A protein and the small-molecule ligand that binds it are described below.
Small molecule (SMILES): CC[C@H](C)[C@H](NC(=O)[C@H](CC(N)=O)NC(=O)[C@@H](NC(=O)[C@H](Cc1ccccc1)NC(=O)[C@H](Cc1ccccc1)NC(=O)[C@H](CCSC)NC=O)[C@@H](C)CC)C(=O)N[C@@H](CC(C)C)C(=O)O

Binding-site contacts:
Ligand atom CD1 contacts residue TRP97 of chain 1.D at 3.4 Å (hydrophobic).
Ligand atom C contacts residue THR143 of chain 1.D at 3.7 Å.
Ligand atom O1 contacts residue VAL99 of chain 1.D at 3.6 Å.
Ligand atom O contacts residue ASN77 of chain 1.D at 3.8 Å.
Ligand atom O1 contacts residue HIS9 of chain 1.D at 3.0 Å (h-bond).
Ligand atom C contacts residue ARG146 of chain 1.D at 3.2 Å.
Ligand atom O contacts residue THR143 of chain 1.D at 2.6 Å (h-bond).
Ligand atom CE2 contacts residue PHE156 of chain 1.D at 3.7 Å (hydrophobic).
Ligand atom CD1 contacts residue TYR114 of chain 1.D at 3.7 Å (hydrophobic).
Ligand atom CB contacts residue THR80 of chain 1.D at 3.6 Å.
Ligand atom N contacts residue ASN77 of chain 1.D at 3.1 Å (h-bond).
Ligand atom C contacts residue ILE70 of chain 1.D at 3.7 Å (hydrophobic).
Ligand atom O contacts residue VAL99 of chain 1.D at 3.7 Å.
Ligand atom CA contacts residue ASN77 of chain 1.D at 3.8 Å.
Ligand atom CG contacts residue THR143 of chain 1.D at 3.8 Å.
Ligand atom CD2 contacts residue THR143 of chain 1.D at 3.4 Å.
Ligand atom N contacts residue ASN77 of chain 1.D at 3.6 Å (h-bond).
Ligand atom CD1 contacts residue TYR123 of chain 1.D at 3.7 Å (hydrophobic).
Ligand atom CZ contacts residue ASN77 of chain 1.D at 3.7 Å.
Ligand atom CG contacts residue TYR7 of chain 1.D at 3.8 Å (hydrophobic).
Ligand atom CD1 contacts residue LEU81 of chain 1.D at 3.7 Å (hydrophobic).
Ligand atom CA contacts residue ARG146 of chain 1.D at 3.3 Å.
Ligand atom N contacts residue TYR114 of chain 1.D at 2.8 Å (h-bond).
Ligand atom CA contacts residue TYR114 of chain 1.D at 3.5 Å (hydrophobic).
Ligand atom C contacts residue TYR114 of chain 1.D at 3.6 Å (hydrophobic).
Ligand atom OD1 contacts residue ASN77 of chain 1.D at 3.2 Å (h-bond).
Ligand atom CN contacts residue TYR159 of chain 1.D at 3.2 Å (hydrophobic).
Ligand atom N contacts residue TYR159 of chain 1.D at 3.5 Å (h-bond).
Ligand atom CB contacts residue TYR114 of chain 1.D at 3.6 Å (hydrophobic).
Ligand atom CG1 contacts residue ASN77 of chain 1.D at 3.3 Å.
Ligand atom CN contacts residue TYR7 of chain 1.D at 3.4 Å (hydrophobic).
Ligand atom CD2 contacts residue TYR114 of chain 1.D at 3.8 Å (hydrophobic).
Ligand atom O contacts residue TRP97 of chain 1.D at 3.0 Å (h-bond).
Ligand atom CE contacts residue LEU63 of chain 1.D at 3.7 Å (hydrophobic).
Ligand atom O1 contacts residue TYR7 of chain 1.D at 3.7 Å.
Ligand atom OXT contacts residue ARG146 of chain 1.D at 2.8 Å (salt-bridge).
Ligand atom CE2 contacts residue ASN77 of chain 1.D at 3.5 Å.
Ligand atom CA contacts residue TYR114 of chain 1.D at 3.7 Å (hydrophobic).
Ligand atom CE contacts residue SER24 of chain 1.D at 3.8 Å.
Ligand atom CG contacts residue TYR123 of chain 1.D at 3.7 Å (hydrophobic).

Sequence of chain 1.D:
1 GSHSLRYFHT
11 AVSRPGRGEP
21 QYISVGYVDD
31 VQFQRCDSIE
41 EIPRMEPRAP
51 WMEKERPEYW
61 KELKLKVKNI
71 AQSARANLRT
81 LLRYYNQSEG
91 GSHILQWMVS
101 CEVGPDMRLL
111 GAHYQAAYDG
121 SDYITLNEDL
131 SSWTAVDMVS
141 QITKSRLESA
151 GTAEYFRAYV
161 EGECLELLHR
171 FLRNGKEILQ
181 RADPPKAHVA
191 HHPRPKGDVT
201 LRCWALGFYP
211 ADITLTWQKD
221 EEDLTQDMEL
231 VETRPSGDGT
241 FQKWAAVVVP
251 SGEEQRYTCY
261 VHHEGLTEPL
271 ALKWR